This small molecule binds to this protein.
Small molecule (SMILES): CC(=O)N[C@H]1[C@H](O[C@H]2[C@H](O)[C@@H](NC(C)=O)CO[C@@H]2CO)O[C@H](CO)[C@@H](O)[C@@H]1O

Sequence of chain 1.E:
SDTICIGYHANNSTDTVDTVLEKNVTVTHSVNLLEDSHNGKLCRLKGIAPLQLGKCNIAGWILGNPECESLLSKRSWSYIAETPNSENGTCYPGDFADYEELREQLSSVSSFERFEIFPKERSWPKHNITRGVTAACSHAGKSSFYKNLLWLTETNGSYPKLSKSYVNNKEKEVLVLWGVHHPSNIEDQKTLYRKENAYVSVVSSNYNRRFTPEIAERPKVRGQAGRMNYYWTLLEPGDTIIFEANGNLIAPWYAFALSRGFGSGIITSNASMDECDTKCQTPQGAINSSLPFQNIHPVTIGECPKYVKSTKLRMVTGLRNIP

Binding-site contacts:
Ligand atom C3 contacts residue ASN129 of chain 1.E at 3.8 Å.
Ligand atom O7 contacts residue ASN157 of chain 1.E at 4.3 Å.
Ligand atom C4 contacts residue ASN129 of chain 1.E at 4.2 Å.
Ligand atom C2 contacts residue ASN129 of chain 1.E at 2.5 Å.
Ligand atom O5 contacts residue ARG132 of chain 1.E at 3.7 Å.
Ligand atom C1 contacts residue THR131 of chain 1.E at 3.6 Å.
Ligand atom N2 contacts residue ASN129 of chain 1.E at 2.9 Å (h-bond).
Ligand atom O7 contacts residue THR156 of chain 1.E at 2.6 Å (h-bond).
Ligand atom C5 contacts residue ASN129 of chain 1.E at 3.7 Å.
Ligand atom C8 contacts residue THR156 of chain 1.E at 3.2 Å.
Ligand atom C6 contacts residue ARG132 of chain 1.E at 4.2 Å.
Ligand atom C1 contacts residue ARG132 of chain 1.E at 4.3 Å.
Ligand atom C5 contacts residue THR131 of chain 1.E at 3.9 Å.
Ligand atom O7 contacts residue GLU155 of chain 1.E at 4.4 Å.
Ligand atom O5 contacts residue THR131 of chain 1.E at 3.9 Å.
Ligand atom O7 contacts residue ASN129 of chain 1.E at 3.1 Å (h-bond).
Ligand atom C1 contacts residue ASN129 of chain 1.E at 1.4 Å.
Ligand atom C7 contacts residue THR156 of chain 1.E at 3.2 Å.
Ligand atom C8 contacts residue ASN129 of chain 1.E at 4.3 Å.
Ligand atom O5 contacts residue ASN129 of chain 1.E at 2.4 Å (h-bond).
Ligand atom O6 contacts residue ARG132 of chain 1.E at 3.1 Å.
Ligand atom C7 contacts residue ASN129 of chain 1.E at 3.2 Å.